The small molecule below binds the protein below.
Small molecule (SMILES): O=[N+]([O-])c1ccc(O[C@H]2O[C@H](CO)[C@@H](O)[C@H](O)[C@@H]2O)cc1

Sequence of chain 1.B:
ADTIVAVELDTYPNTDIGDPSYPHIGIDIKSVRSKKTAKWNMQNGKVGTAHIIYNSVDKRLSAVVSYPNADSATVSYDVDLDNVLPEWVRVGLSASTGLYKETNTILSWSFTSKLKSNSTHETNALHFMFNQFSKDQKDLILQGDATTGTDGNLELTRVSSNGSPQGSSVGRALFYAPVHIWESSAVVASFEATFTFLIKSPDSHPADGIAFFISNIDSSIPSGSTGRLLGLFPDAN

Binding-site contacts:
Ligand atom O4 contacts residue ARG228 of chain 1.B at 3.1 Å (salt-bridge).
Ligand atom O6 contacts residue GLY98 of chain 1.B at 3.3 Å.
Ligand atom O4 contacts residue GLY227 of chain 1.B at 3.9 Å.
Ligand atom O2 contacts residue LEU99 of chain 1.B at 3.3 Å (h-bond).
Ligand atom C6 contacts residue LEU99 of chain 1.B at 4.0 Å (hydrophobic).
Ligand atom O6 contacts residue ASP208 of chain 1.B at 3.1 Å (salt-bridge).
Ligand atom C9 contacts residue TYR12 of chain 1.B at 3.8 Å (hydrophobic).
Ligand atom O4 contacts residue ASP208 of chain 1.B at 2.8 Å (salt-bridge).
Ligand atom O3 contacts residue ARG228 of chain 1.B at 3.0 Å (salt-bridge).
Ligand atom O5 contacts residue LEU99 of chain 1.B at 3.2 Å.
Ligand atom C6 contacts residue TYR12 of chain 1.B at 3.9 Å (hydrophobic).
Ligand atom O4 contacts residue ASN14 of chain 1.B at 2.8 Å (h-bond).
Ligand atom C4 contacts residue GLY227 of chain 1.B at 4.0 Å.
Ligand atom O6 contacts residue ALA207 of chain 1.B at 3.3 Å.
Ligand atom C5 contacts residue LEU99 of chain 1.B at 4.1 Å (hydrophobic).
Ligand atom O7 contacts residue TYR100 of chain 1.B at 3.8 Å.
Ligand atom C3 contacts residue ARG228 of chain 1.B at 3.9 Å.
Ligand atom O5 contacts residue GLY98 of chain 1.B at 4.3 Å.
Ligand atom C8 contacts residue TYR12 of chain 1.B at 4.2 Å (hydrophobic).
Ligand atom C2 contacts residue LEU99 of chain 1.B at 4.3 Å (hydrophobic).
Ligand atom C11 contacts residue LEU99 of chain 1.B at 3.6 Å (hydrophobic).
Ligand atom O6 contacts residue LEU99 of chain 1.B at 2.9 Å (h-bond).
Ligand atom C3 contacts residue ASN14 of chain 1.B at 4.3 Å.
Ligand atom C6 contacts residue ASP208 of chain 1.B at 3.6 Å.
Ligand atom C1 contacts residue LEU99 of chain 1.B at 3.7 Å (hydrophobic).
Ligand atom C6 contacts residue TYR100 of chain 1.B at 4.0 Å (hydrophobic).
Ligand atom C11 contacts residue TYR100 of chain 1.B at 4.2 Å (hydrophobic).
Ligand atom C6 contacts residue ALA207 of chain 1.B at 3.6 Å (hydrophobic).
Ligand atom C4 contacts residue ARG228 of chain 1.B at 3.6 Å.
Ligand atom C4 contacts residue ASN14 of chain 1.B at 3.9 Å.
Ligand atom O3 contacts residue GLY227 of chain 1.B at 3.7 Å.
Ligand atom C4 contacts residue ASP208 of chain 1.B at 3.5 Å.
Ligand atom C12 contacts residue LEU99 of chain 1.B at 3.5 Å (hydrophobic).
Ligand atom C5 contacts residue ASP208 of chain 1.B at 4.1 Å.
Ligand atom N1 contacts residue TYR12 of chain 1.B at 4.2 Å.
Ligand atom O2 contacts residue GLY98 of chain 1.B at 3.5 Å.
Ligand atom C10 contacts residue TYR12 of chain 1.B at 3.8 Å (hydrophobic).
Ligand atom O6 contacts residue TYR100 of chain 1.B at 3.0 Å (h-bond).
Ligand atom O4 contacts residue TYR12 of chain 1.B at 4.2 Å.
Ligand atom C11 contacts residue TYR12 of chain 1.B at 4.2 Å (hydrophobic).